The small molecule below binds the protein below.
Small molecule (SMILES): NCCCCCCCCCCCC(=O)O

Binding-site contacts:
Ligand atom C1 contacts residue ILE183 of chain 43.A at 4.2 Å (hydrophobic).
Ligand atom OXT contacts residue MET216 of chain 43.A at 4.2 Å.
Ligand atom C9 contacts residue PHE240 of chain 43.A at 4.1 Å (hydrophobic).
Ligand atom C2 contacts residue TYR146 of chain 43.A at 3.9 Å (hydrophobic).
Ligand atom C4 contacts residue ILE95 of chain 43.A at 4.0 Å (hydrophobic).
Ligand atom N contacts residue TYR146 of chain 43.A at 4.1 Å.
Ligand atom C2 contacts residue ILE95 of chain 43.A at 3.8 Å (hydrophobic).
Ligand atom C6 contacts residue TYR192 of chain 43.A at 4.4 Å (hydrophobic).
Ligand atom C5 contacts residue ILE95 of chain 43.A at 3.8 Å (hydrophobic).
Ligand atom C5 contacts residue PHE240 of chain 43.A at 4.1 Å (hydrophobic).
Ligand atom O contacts residue TYR192 of chain 43.A at 3.9 Å.
Ligand atom C7 contacts residue PHE240 of chain 43.A at 3.9 Å (hydrophobic).
Ligand atom C8 contacts residue TYR192 of chain 43.A at 3.6 Å (hydrophobic).
Ligand atom C7 contacts residue VAL117 of chain 43.A at 4.3 Å (hydrophobic).
Ligand atom C1 contacts residue VAL119 of chain 43.A at 4.2 Å (hydrophobic).
Ligand atom C6 contacts residue ILE95 of chain 43.A at 4.1 Å (hydrophobic).
Ligand atom OXT contacts residue TYR210 of chain 43.A at 3.0 Å (h-bond).
Ligand atom C contacts residue ASN194 of chain 43.A at 4.0 Å.
Ligand atom C10 contacts residue MET216 of chain 43.A at 3.6 Å (hydrophobic).
Ligand atom C1 contacts residue ILE219 of chain 43.A at 4.1 Å (hydrophobic).
Ligand atom O contacts residue ASN194 of chain 43.A at 3.0 Å (h-bond).
Ligand atom C5 contacts residue ILE183 of chain 43.A at 4.4 Å (hydrophobic).
Ligand atom O contacts residue VAL113 of chain 43.A at 4.0 Å.
Ligand atom C7 contacts residue TYR192 of chain 43.A at 4.4 Å (hydrophobic).
Ligand atom O contacts residue LEU107 of chain 43.A at 4.4 Å.
Ligand atom C9 contacts residue PHE115 of chain 43.A at 4.1 Å (hydrophobic).
Ligand atom OXT contacts residue ASN194 of chain 43.A at 4.3 Å.
Ligand atom C contacts residue TYR192 of chain 43.A at 4.2 Å (hydrophobic).
Ligand atom C8 contacts residue MET216 of chain 43.A at 3.9 Å (hydrophobic).
Ligand atom C2 contacts residue ILE183 of chain 43.A at 4.2 Å (hydrophobic).
Ligand atom N contacts residue MET181 of chain 43.A at 3.9 Å.
Ligand atom C9 contacts residue TYR192 of chain 43.A at 4.1 Å (hydrophobic).
Ligand atom CA2 contacts residue PHE115 of chain 43.A at 4.3 Å (hydrophobic).
Ligand atom C10 contacts residue TYR192 of chain 43.A at 4.3 Å (hydrophobic).
Ligand atom C4 contacts residue ILE183 of chain 43.A at 4.2 Å (hydrophobic).
Ligand atom N contacts residue ILE219 of chain 43.A at 4.0 Å.
Ligand atom C3 contacts residue ILE95 of chain 43.A at 4.2 Å (hydrophobic).
Ligand atom C7 contacts residue ILE95 of chain 43.A at 4.3 Å (hydrophobic).
Ligand atom C3 contacts residue ILE183 of chain 43.A at 3.7 Å (hydrophobic).
Ligand atom C contacts residue TYR210 of chain 43.A at 4.1 Å (hydrophobic).

Sequence of chain 43.A:
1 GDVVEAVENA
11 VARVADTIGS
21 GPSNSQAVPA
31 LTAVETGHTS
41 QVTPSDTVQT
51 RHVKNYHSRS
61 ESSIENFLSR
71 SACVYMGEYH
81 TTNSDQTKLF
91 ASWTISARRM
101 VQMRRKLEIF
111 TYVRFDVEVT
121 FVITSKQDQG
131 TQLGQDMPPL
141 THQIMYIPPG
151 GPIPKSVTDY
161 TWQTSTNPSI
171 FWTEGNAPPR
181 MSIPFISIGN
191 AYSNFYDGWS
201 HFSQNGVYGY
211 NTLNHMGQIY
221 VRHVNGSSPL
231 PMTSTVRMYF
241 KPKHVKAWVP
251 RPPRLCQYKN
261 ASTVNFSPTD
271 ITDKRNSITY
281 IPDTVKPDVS